Binding-site contacts:
Ligand atom O4 contacts residue TRP216 of chain 1.A at 4.3 Å.
Ligand atom O7 contacts residue PRO215 of chain 1.A at 3.2 Å.
Ligand atom C7 contacts residue TRP216 of chain 1.A at 4.4 Å (hydrophobic).
Ligand atom N2 contacts residue ASN159 of chain 2.A at 2.7 Å (h-bond).
Ligand atom C4 contacts residue ASN159 of chain 2.A at 4.2 Å.
Ligand atom C4 contacts residue TRP216 of chain 1.A at 4.2 Å (hydrophobic).
Ligand atom C8 contacts residue VAL236 of chain 2.A at 3.8 Å (hydrophobic).
Ligand atom O3 contacts residue TRP216 of chain 1.A at 3.9 Å.
Ligand atom O5 contacts residue TRP216 of chain 1.A at 4.3 Å.
Ligand atom O4 contacts residue SER213 of chain 1.A at 4.3 Å.
Ligand atom C7 contacts residue PRO215 of chain 1.A at 3.8 Å (hydrophobic).
Ligand atom C2 contacts residue ASN159 of chain 2.A at 2.2 Å.
Ligand atom O5 contacts residue ASN159 of chain 2.A at 2.4 Å (h-bond).
Ligand atom C8 contacts residue PRO215 of chain 1.A at 3.9 Å (hydrophobic).
Ligand atom C1 contacts residue ASN159 of chain 2.A at 1.4 Å.
Ligand atom C5 contacts residue ASN159 of chain 2.A at 3.6 Å.
Ligand atom C7 contacts residue ASN159 of chain 2.A at 3.0 Å.
Ligand atom C1 contacts residue TRP216 of chain 1.A at 4.5 Å (hydrophobic).
Ligand atom C3 contacts residue TRP216 of chain 1.A at 4.4 Å (hydrophobic).
Ligand atom C3 contacts residue TRP216 of chain 1.A at 3.9 Å (hydrophobic).
Ligand atom C2 contacts residue TRP216 of chain 1.A at 4.2 Å (hydrophobic).
Ligand atom C8 contacts residue THR161 of chain 2.A at 4.2 Å.
Ligand atom O7 contacts residue ASN159 of chain 2.A at 3.2 Å (h-bond).
Ligand atom C1 contacts residue TRP216 of chain 1.A at 4.3 Å (hydrophobic).
Ligand atom C3 contacts residue ASN159 of chain 2.A at 3.6 Å.
Ligand atom O7 contacts residue TRP216 of chain 1.A at 3.3 Å (h-bond).
Ligand atom C8 contacts residue VAL238 of chain 2.A at 4.0 Å (hydrophobic).
Ligand atom C8 contacts residue ASN159 of chain 2.A at 4.0 Å.
Ligand atom C2 contacts residue TRP216 of chain 1.A at 4.3 Å (hydrophobic).
Ligand atom C4 contacts residue TRP216 of chain 1.A at 4.4 Å (hydrophobic).
Ligand atom C5 contacts residue TRP216 of chain 1.A at 4.1 Å (hydrophobic).

Sequence of chain 2.A:
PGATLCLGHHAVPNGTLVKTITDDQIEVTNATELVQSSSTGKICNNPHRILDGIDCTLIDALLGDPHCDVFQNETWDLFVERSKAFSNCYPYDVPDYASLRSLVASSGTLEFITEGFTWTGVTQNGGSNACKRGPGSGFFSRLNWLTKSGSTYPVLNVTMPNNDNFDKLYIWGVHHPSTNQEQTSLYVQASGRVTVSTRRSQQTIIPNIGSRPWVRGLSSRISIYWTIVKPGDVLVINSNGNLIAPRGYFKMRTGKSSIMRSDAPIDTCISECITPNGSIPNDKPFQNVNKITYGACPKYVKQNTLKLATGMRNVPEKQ

Sequence of chain 1.A:
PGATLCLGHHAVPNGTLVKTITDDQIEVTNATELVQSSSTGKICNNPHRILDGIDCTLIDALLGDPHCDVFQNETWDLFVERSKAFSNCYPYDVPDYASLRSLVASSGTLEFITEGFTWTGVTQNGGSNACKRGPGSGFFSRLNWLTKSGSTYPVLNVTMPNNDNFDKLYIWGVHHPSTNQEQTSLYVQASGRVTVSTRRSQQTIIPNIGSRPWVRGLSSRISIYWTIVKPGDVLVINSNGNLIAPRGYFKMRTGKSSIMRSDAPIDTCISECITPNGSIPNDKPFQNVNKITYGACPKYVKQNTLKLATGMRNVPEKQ

This protein binds this small molecule.
Small molecule (SMILES): CC(=O)N[C@H]1[C@H](O[C@H]2[C@H](O)[C@@H](NC(C)=O)CO[C@@H]2CO)O[C@H](CO)[C@@H](O[C@@H]2O[C@H](CO)[C@@H](O)[C@H](O[C@H]3O[C@H](CO)[C@@H](O)[C@H](O)[C@@H]3O)[C@@H]2O)[C@@H]1O